Binding-site contacts:
Ligand atom C3 contacts residue ASN247 of chain 1.C at 3.8 Å.
Ligand atom C2 contacts residue ASN247 of chain 1.C at 2.5 Å.
Ligand atom O5 contacts residue TRP222 of chain 1.C at 4.2 Å.
Ligand atom O6 contacts residue TRP222 of chain 1.C at 4.1 Å.
Ligand atom C8 contacts residue LEU245 of chain 1.C at 4.3 Å (hydrophobic).
Ligand atom C1 contacts residue ASN247 of chain 1.C at 1.4 Å.
Ligand atom C5 contacts residue ASN247 of chain 1.C at 3.6 Å.
Ligand atom C1 contacts residue SER226 of chain 1.C at 3.5 Å.
Ligand atom N2 contacts residue SER226 of chain 1.C at 2.9 Å (h-bond).
Ligand atom O7 contacts residue ASN247 of chain 1.C at 4.2 Å.
Ligand atom N2 contacts residue ASN247 of chain 1.C at 3.0 Å (h-bond).
Ligand atom C2 contacts residue SER226 of chain 1.C at 3.8 Å.
Ligand atom C7 contacts residue SER226 of chain 1.C at 3.8 Å.
Ligand atom C1 contacts residue TRP222 of chain 1.C at 4.4 Å (hydrophobic).
Ligand atom C7 contacts residue ASN247 of chain 1.C at 4.0 Å.
Ligand atom C4 contacts residue ASN247 of chain 1.C at 4.3 Å.
Ligand atom O5 contacts residue ASN247 of chain 1.C at 2.3 Å (h-bond).
Ligand atom C3 contacts residue ARG224 of chain 1.C at 4.1 Å.
Ligand atom C8 contacts residue SER226 of chain 1.C at 3.7 Å.
Ligand atom N2 contacts residue ARG224 of chain 1.C at 4.4 Å.
Ligand atom O3 contacts residue ARG224 of chain 1.C at 4.5 Å.

Sequence of chain 1.C:
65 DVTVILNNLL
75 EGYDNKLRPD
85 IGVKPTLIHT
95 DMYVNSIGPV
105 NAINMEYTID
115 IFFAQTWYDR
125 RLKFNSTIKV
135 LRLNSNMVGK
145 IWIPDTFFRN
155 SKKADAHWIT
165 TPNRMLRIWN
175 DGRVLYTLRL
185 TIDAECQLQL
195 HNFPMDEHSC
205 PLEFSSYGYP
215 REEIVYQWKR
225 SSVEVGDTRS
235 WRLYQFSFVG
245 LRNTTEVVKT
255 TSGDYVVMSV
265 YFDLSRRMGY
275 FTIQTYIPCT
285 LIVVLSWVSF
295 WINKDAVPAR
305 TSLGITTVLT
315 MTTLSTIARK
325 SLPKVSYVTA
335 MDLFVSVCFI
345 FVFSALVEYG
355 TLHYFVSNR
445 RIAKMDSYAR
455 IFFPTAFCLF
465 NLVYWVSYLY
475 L

The protein below binds the small molecule below.
Small molecule (SMILES): CC(=O)N[C@H]1[C@H](O[C@H]2[C@H](O)[C@@H](NC(C)=O)CO[C@@H]2CO)O[C@H](CO)[C@@H](O)[C@@H]1O